Binding-site contacts:
Ligand atom C3 contacts residue ASN420 of chain 1.A at 3.8 Å.
Ligand atom C7 contacts residue GLU388 of chain 1.A at 3.5 Å.
Ligand atom C6 contacts residue ASN444 of chain 1.A at 3.5 Å.
Ligand atom C8 contacts residue GLU388 of chain 1.A at 3.6 Å.
Ligand atom O6 contacts residue THR422 of chain 1.A at 3.7 Å.
Ligand atom C2 contacts residue GLU388 of chain 1.A at 3.4 Å.
Ligand atom O7 contacts residue ASN389 of chain 1.A at 4.2 Å.
Ligand atom O5 contacts residue ASN420 of chain 1.A at 2.3 Å (h-bond).
Ligand atom C1 contacts residue ASN420 of chain 1.A at 1.4 Å.
Ligand atom C6 contacts residue THR422 of chain 1.A at 4.3 Å.
Ligand atom C5 contacts residue ASN420 of chain 1.A at 3.6 Å.
Ligand atom C1 contacts residue ASN444 of chain 1.A at 4.0 Å.
Ligand atom C4 contacts residue ASN420 of chain 1.A at 4.2 Å.
Ligand atom C1 contacts residue GLU388 of chain 1.A at 3.7 Å.
Ligand atom N2 contacts residue ASN420 of chain 1.A at 3.0 Å (h-bond).
Ligand atom O5 contacts residue GLU388 of chain 1.A at 4.0 Å.
Ligand atom O7 contacts residue GLU388 of chain 1.A at 3.9 Å.
Ligand atom C7 contacts residue ASN420 of chain 1.A at 4.1 Å.
Ligand atom N2 contacts residue GLU388 of chain 1.A at 3.4 Å.
Ligand atom C2 contacts residue ASN420 of chain 1.A at 2.5 Å.
Ligand atom C5 contacts residue ASN444 of chain 1.A at 3.5 Å.
Ligand atom O5 contacts residue ASN444 of chain 1.A at 3.4 Å (h-bond).

Sequence of chain 1.A:
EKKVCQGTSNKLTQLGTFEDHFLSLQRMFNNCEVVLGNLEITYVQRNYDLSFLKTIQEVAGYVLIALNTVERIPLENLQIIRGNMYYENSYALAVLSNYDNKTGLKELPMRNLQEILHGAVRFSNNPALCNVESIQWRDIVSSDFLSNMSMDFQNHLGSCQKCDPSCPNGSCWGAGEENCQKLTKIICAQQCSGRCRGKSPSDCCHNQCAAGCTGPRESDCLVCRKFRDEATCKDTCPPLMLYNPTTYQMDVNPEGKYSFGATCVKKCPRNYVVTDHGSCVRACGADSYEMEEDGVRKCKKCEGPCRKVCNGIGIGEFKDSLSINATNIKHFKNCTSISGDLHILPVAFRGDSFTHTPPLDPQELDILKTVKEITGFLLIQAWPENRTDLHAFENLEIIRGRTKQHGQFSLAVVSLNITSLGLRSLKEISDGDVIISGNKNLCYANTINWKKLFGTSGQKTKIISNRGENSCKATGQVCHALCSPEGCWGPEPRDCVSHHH

This small molecule binds to this protein.
Small molecule (SMILES): CC(=O)N[C@H]1[C@H](O[C@H]2[C@H](O)[C@@H](NC(C)=O)CO[C@@H]2CO)O[C@H](CO)[C@@H](O[C@@H]2O[C@H](CO)[C@@H](O)[C@H](O)[C@@H]2O)[C@@H]1O